Binding-site contacts:
Ligand atom C23 contacts residue PHE137 of chain 1.W at 4.4 Å (hydrophobic).
Ligand atom C44 contacts residue VAL60 of chain 1.X at 4.0 Å (hydrophobic).
Ligand atom C23 contacts residue LEU133 of chain 1.W at 3.1 Å (hydrophobic).
Ligand atom C25 contacts residue ILE56 of chain 1.X at 3.5 Å (hydrophobic).
Ligand atom C16 contacts residue PHE137 of chain 1.W at 4.0 Å (hydrophobic).
Ligand atom C20 contacts residue TYR144 of chain 1.W at 3.7 Å (hydrophobic).
Ligand atom C25 contacts residue LEU133 of chain 1.W at 4.0 Å (hydrophobic).
Ligand atom C23 contacts residue ILE136 of chain 1.W at 4.2 Å (hydrophobic).
Ligand atom C27 contacts residue LEU133 of chain 1.W at 4.3 Å (hydrophobic).
Ligand atom C36 contacts residue ILE57 of chain 1.X at 3.3 Å (hydrophobic).
Ligand atom C17 contacts residue PHE137 of chain 1.W at 4.2 Å (hydrophobic).
Ligand atom C24 contacts residue LEU133 of chain 1.W at 4.0 Å (hydrophobic).
Ligand atom C38 contacts residue MET53 of chain 1.X at 4.2 Å (hydrophobic).
Ligand atom C07 contacts residue PHE137 of chain 1.W at 4.2 Å (hydrophobic).
Ligand atom C18 contacts residue TYR144 of chain 1.W at 4.3 Å (hydrophobic).
Ligand atom C15 contacts residue PHE137 of chain 1.W at 4.2 Å (hydrophobic).
Ligand atom C09 contacts residue PHE137 of chain 1.W at 4.0 Å (hydrophobic).
Ligand atom C01 contacts residue VAL60 of chain 1.X at 3.8 Å (hydrophobic).
Ligand atom O19 contacts residue TYR144 of chain 1.W at 3.0 Å (h-bond).
Ligand atom C32 contacts residue MET53 of chain 1.X at 3.3 Å (hydrophobic).
Ligand atom O39 contacts residue MET53 of chain 1.X at 3.4 Å (h-bond).
Ligand atom C01 contacts residue ILE64 of chain 1.X at 4.0 Å (hydrophobic).
Ligand atom C05 contacts residue PHE137 of chain 1.W at 4.4 Å (hydrophobic).
Ligand atom C17 contacts residue TYR144 of chain 1.W at 4.1 Å (hydrophobic).
Ligand atom C13 contacts residue PHE137 of chain 1.W at 4.4 Å (hydrophobic).
Ligand atom O22 contacts residue PHE137 of chain 1.W at 4.1 Å.
Ligand atom C21 contacts residue ILE136 of chain 1.W at 4.3 Å (hydrophobic).
Ligand atom O22 contacts residue ILE136 of chain 1.W at 4.1 Å.
Ligand atom C01 contacts residue PHE137 of chain 1.W at 4.3 Å (hydrophobic).
Ligand atom C01 contacts residue GLY63 of chain 1.X at 4.2 Å.
Ligand atom C29 contacts residue MET53 of chain 1.X at 4.3 Å (hydrophobic).
Ligand atom C30 contacts residue MET53 of chain 1.X at 3.3 Å (hydrophobic).
Ligand atom O19 contacts residue GLY63 of chain 1.X at 4.2 Å.
Ligand atom O19 contacts residue ILE67 of chain 1.X at 4.2 Å.
Ligand atom C28 contacts residue LEU133 of chain 1.W at 4.2 Å (hydrophobic).
Ligand atom C38 contacts residue ILE57 of chain 1.X at 4.2 Å (hydrophobic).
Ligand atom C31 contacts residue MET53 of chain 1.X at 3.5 Å (hydrophobic).
Ligand atom C18 contacts residue PHE137 of chain 1.W at 3.7 Å (hydrophobic).
Ligand atom C25 contacts residue VAL60 of chain 1.X at 4.0 Å (hydrophobic).
Ligand atom C25 contacts residue PHE137 of chain 1.W at 4.0 Å (hydrophobic).

Sequence of chain 1.X:
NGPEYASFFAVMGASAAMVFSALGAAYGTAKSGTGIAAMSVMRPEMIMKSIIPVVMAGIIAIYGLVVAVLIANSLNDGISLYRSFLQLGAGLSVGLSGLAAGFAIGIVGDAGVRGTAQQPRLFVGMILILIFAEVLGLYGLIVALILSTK

Sequence of chain 1.W:
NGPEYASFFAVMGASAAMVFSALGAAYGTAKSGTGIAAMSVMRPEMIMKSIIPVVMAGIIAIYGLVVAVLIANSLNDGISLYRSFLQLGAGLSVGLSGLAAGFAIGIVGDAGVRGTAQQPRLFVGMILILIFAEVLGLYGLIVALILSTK

The protein below binds the small molecule below.
Small molecule (SMILES): CO/C1=C\C(C)=C\[C@@H](C)[C@@H](O)[C@H](C)C/C(C)=C/C=C/[C@H](OC)[C@@H]([C@@H](C)[C@@H](O)[C@H](C)[C@@]2(O)C[C@@H](O)[C@H](C)[C@@H](C(C)C)O2)OC1=O